The protein below binds the small molecule below.
Small molecule (SMILES): OC[C@H]1O[C@@H](O)[C@H](O)[C@@H](O)[C@H]1O

Sequence of chain 1.E:
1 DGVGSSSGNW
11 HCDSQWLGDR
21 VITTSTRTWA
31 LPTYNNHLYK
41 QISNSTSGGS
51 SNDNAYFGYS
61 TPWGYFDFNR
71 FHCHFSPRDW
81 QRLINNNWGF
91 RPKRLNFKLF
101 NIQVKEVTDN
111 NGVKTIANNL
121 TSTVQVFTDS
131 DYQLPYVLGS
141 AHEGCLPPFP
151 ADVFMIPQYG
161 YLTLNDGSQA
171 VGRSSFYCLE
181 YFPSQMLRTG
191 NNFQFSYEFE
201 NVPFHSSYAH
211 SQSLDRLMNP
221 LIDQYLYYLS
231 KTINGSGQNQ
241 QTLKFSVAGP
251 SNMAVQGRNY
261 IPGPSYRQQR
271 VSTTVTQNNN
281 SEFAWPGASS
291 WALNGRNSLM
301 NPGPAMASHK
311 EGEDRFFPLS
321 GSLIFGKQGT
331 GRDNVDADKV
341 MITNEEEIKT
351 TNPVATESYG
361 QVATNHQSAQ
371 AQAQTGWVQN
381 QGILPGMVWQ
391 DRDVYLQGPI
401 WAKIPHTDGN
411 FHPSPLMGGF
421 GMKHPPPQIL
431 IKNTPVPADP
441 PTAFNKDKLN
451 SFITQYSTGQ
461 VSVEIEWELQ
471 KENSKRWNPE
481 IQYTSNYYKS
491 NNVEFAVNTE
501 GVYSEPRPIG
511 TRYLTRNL

Binding-site contacts:
Ligand atom O5 contacts residue TRP285 of chain 1.Q at 3.2 Å.
Ligand atom O1 contacts residue ASN252 of chain 1.E at 3.2 Å (h-bond).
Ligand atom O1 contacts residue TRP285 of chain 1.Q at 3.6 Å.
Ligand atom C2 contacts residue ASN252 of chain 1.E at 4.2 Å.
Ligand atom O2 contacts residue TRP285 of chain 1.Q at 4.3 Å.
Ligand atom O3 contacts residue TRP285 of chain 1.Q at 3.2 Å.
Ligand atom C1 contacts residue ASN252 of chain 1.E at 4.0 Å.
Ligand atom O2 contacts residue ASN252 of chain 1.E at 3.3 Å (h-bond).
Ligand atom O4 contacts residue TRP285 of chain 1.Q at 1.4 Å.
Ligand atom O1 contacts residue VAL255 of chain 1.E at 3.3 Å.
Ligand atom C4 contacts residue TRP285 of chain 1.Q at 2.8 Å (hydrophobic).
Ligand atom C5 contacts residue TRP285 of chain 1.Q at 3.4 Å (hydrophobic).
Ligand atom C6 contacts residue TRP285 of chain 1.Q at 3.2 Å (hydrophobic).
Ligand atom C6 contacts residue ASP53 of chain 1.Q at 3.6 Å.
Ligand atom O5 contacts residue ASP53 of chain 1.Q at 4.1 Å.
Ligand atom C2 contacts residue TRP285 of chain 1.Q at 3.4 Å (hydrophobic).
Ligand atom O2 contacts residue VAL255 of chain 1.E at 4.4 Å.
Ligand atom O1 contacts residue ALA254 of chain 1.E at 3.8 Å.
Ligand atom C1 contacts residue TRP285 of chain 1.Q at 3.9 Å (hydrophobic).
Ligand atom C3 contacts residue TRP285 of chain 1.Q at 3.5 Å (hydrophobic).
Ligand atom O6 contacts residue TRP285 of chain 1.Q at 3.6 Å (h-bond).

Sequence of chain 1.Q:
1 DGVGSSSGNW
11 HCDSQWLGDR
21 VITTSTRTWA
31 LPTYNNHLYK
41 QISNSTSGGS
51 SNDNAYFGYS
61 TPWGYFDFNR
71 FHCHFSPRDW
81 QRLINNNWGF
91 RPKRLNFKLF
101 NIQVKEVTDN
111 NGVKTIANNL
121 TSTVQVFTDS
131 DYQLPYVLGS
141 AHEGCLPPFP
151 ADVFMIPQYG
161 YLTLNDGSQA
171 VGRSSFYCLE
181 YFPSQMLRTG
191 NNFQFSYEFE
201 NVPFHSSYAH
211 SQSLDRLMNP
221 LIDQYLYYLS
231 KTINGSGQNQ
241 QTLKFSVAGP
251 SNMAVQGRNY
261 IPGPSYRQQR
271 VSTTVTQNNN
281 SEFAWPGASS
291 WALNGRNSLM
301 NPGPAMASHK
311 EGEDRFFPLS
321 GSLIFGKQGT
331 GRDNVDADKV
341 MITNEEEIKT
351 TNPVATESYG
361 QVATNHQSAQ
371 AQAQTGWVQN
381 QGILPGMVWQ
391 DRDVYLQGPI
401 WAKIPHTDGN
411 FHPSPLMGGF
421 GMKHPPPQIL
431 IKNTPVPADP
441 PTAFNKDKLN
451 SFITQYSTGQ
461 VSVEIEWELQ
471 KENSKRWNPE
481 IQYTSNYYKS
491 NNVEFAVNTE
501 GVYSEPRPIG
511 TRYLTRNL